Sequence of chain 1.H:
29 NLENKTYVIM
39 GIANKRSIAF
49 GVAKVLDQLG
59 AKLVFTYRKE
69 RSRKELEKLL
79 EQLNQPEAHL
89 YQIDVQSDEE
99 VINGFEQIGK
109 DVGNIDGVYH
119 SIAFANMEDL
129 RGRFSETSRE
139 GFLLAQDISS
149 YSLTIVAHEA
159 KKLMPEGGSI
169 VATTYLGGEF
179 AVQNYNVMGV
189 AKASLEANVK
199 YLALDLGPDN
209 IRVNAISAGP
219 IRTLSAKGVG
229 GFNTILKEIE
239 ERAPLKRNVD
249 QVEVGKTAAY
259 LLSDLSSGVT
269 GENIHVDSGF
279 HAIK

Binding-site contacts:
Ligand atom CAL contacts residue TYR173 of chain 1.H at 3.5 Å (hydrophobic).
Ligand atom CAC contacts residue MET186 of chain 1.H at 3.4 Å (hydrophobic).
Ligand atom CAE contacts residue ALA121 of chain 1.H at 3.7 Å (hydrophobic).
Ligand atom CAO contacts residue NAP1 of chain 1.DA at 3.4 Å.
Ligand atom CAG contacts residue SER223 of chain 1.H at 3.5 Å.
Ligand atom CAD contacts residue MET186 of chain 1.H at 4.0 Å (hydrophobic).
Ligand atom CAH contacts residue ALA224 of chain 1.H at 3.8 Å (hydrophobic).
Ligand atom OAB contacts residue LYS190 of chain 1.H at 3.6 Å.
Ligand atom CAG contacts residue ALA121 of chain 1.H at 3.8 Å (hydrophobic).
Ligand atom CAA contacts residue ILE233 of chain 1.H at 3.8 Å (hydrophobic).
Ligand atom CAA contacts residue VAL180 of chain 1.H at 3.5 Å (hydrophobic).
Ligand atom CAR contacts residue NAP1 of chain 1.DA at 3.3 Å.
Ligand atom CAH contacts residue NAP1 of chain 1.DA at 3.1 Å.
Ligand atom OAP contacts residue NAP1 of chain 1.DA at 3.1 Å (h-bond).
Ligand atom CAM contacts residue PHE230 of chain 1.H at 3.8 Å (hydrophobic).
Ligand atom CAR contacts residue TYR183 of chain 1.H at 3.4 Å (hydrophobic).
Ligand atom OAB contacts residue NAP1 of chain 1.DA at 2.3 Å (h-bond).
Ligand atom CAL contacts residue ILE233 of chain 1.H at 3.9 Å (hydrophobic).
Ligand atom CAS contacts residue SER223 of chain 1.H at 3.8 Å.
Ligand atom CAI contacts residue NAP1 of chain 1.DA at 3.4 Å.
Ligand atom CAJ contacts residue TYR173 of chain 1.H at 3.9 Å (hydrophobic).
Ligand atom CAT contacts residue NAP1 of chain 1.DA at 3.4 Å.
Ligand atom CAI contacts residue ALA224 of chain 1.H at 3.7 Å (hydrophobic).
Ligand atom OAB contacts residue TYR183 of chain 1.H at 2.6 Å (h-bond).
Ligand atom CAE contacts residue PHE122 of chain 1.H at 3.8 Å (hydrophobic).
Ligand atom OAP contacts residue SER223 of chain 1.H at 3.8 Å.
Ligand atom CAD contacts residue VAL227 of chain 1.H at 3.7 Å (hydrophobic).
Ligand atom CAK contacts residue VAL227 of chain 1.H at 3.4 Å (hydrophobic).
Ligand atom CAA contacts residue GLN181 of chain 1.H at 3.0 Å.
Ligand atom CAG contacts residue NAP1 of chain 1.DA at 3.9 Å.
Ligand atom CAE contacts residue MET186 of chain 1.H at 3.7 Å (hydrophobic).
Ligand atom CAC contacts residue ALA123 of chain 1.H at 3.9 Å (hydrophobic).
Ligand atom CAJ contacts residue TYR183 of chain 1.H at 3.4 Å (hydrophobic).
Ligand atom CAF contacts residue VAL227 of chain 1.H at 3.6 Å (hydrophobic).
Ligand atom CAQ contacts residue NAP1 of chain 1.DA at 3.3 Å.
Ligand atom CAD contacts residue LEU128 of chain 1.H at 3.8 Å (hydrophobic).
Ligand atom CAS contacts residue NAP1 of chain 1.DA at 3.6 Å.
Ligand atom CAN contacts residue TYR173 of chain 1.H at 3.7 Å (hydrophobic).
Ligand atom CAC contacts residue LEU128 of chain 1.H at 3.9 Å (hydrophobic).
Ligand atom CAJ contacts residue NAP1 of chain 1.DA at 3.5 Å.

The protein below binds the small molecule below.
Small molecule (SMILES): CCCCCCc1ccc(Oc2ccccc2)c(O)c1